Sequence of chain 1.B:
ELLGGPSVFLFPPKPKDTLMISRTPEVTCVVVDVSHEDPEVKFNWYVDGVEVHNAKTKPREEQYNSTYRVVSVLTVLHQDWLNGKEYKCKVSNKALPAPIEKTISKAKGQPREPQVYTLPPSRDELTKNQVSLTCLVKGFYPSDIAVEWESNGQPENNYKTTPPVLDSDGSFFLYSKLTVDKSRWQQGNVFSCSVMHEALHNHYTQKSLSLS

Binding-site contacts:
Ligand atom C3 contacts residue THR36 of chain 1.B at 3.6 Å.
Ligand atom O4 contacts residue VAL40 of chain 1.B at 3.2 Å.
Ligand atom O2 contacts residue PRO20 of chain 1.B at 2.9 Å (h-bond).
Ligand atom O5 contacts residue ASN73 of chain 1.B at 2.3 Å (h-bond).
Ligand atom C3 contacts residue LYS22 of chain 1.B at 3.6 Å.
Ligand atom C5 contacts residue PHE19 of chain 1.B at 3.7 Å (hydrophobic).
Ligand atom N2 contacts residue ASN73 of chain 1.B at 2.8 Å (h-bond).
Ligand atom C8 contacts residue ARG77 of chain 1.B at 3.7 Å.
Ligand atom O6 contacts residue GLN71 of chain 1.B at 3.0 Å (h-bond).
Ligand atom C5 contacts residue ASN73 of chain 1.B at 3.6 Å.
Ligand atom C6 contacts residue THR36 of chain 1.B at 3.6 Å.
Ligand atom O2 contacts residue PHE19 of chain 1.B at 3.7 Å.
Ligand atom O6 contacts residue PHE19 of chain 1.B at 3.5 Å.
Ligand atom O5 contacts residue LYS22 of chain 1.B at 2.8 Å (salt-bridge).
Ligand atom O7 contacts residue ARG77 of chain 1.B at 3.1 Å (salt-bridge).
Ligand atom C2 contacts residue LYS22 of chain 1.B at 3.3 Å.
Ligand atom C7 contacts residue ASN73 of chain 1.B at 3.5 Å.
Ligand atom C2 contacts residue PRO20 of chain 1.B at 3.6 Å (hydrophobic).
Ligand atom O2 contacts residue THR36 of chain 1.B at 2.8 Å (h-bond).
Ligand atom C1 contacts residue LYS22 of chain 1.B at 3.3 Å.
Ligand atom O4 contacts residue LYS22 of chain 1.B at 3.3 Å (salt-bridge).
Ligand atom C2 contacts residue ASP41 of chain 1.B at 3.7 Å.
Ligand atom C2 contacts residue PHE19 of chain 1.B at 3.7 Å (hydrophobic).
Ligand atom C3 contacts residue ASP41 of chain 1.B at 3.7 Å.
Ligand atom C1 contacts residue PHE19 of chain 1.B at 3.7 Å (hydrophobic).
Ligand atom C5 contacts residue VAL40 of chain 1.B at 3.7 Å (hydrophobic).
Ligand atom C7 contacts residue ASP41 of chain 1.B at 3.4 Å.
Ligand atom N2 contacts residue ASP41 of chain 1.B at 2.7 Å (salt-bridge).
Ligand atom C6 contacts residue PHE19 of chain 1.B at 3.7 Å (hydrophobic).
Ligand atom C2 contacts residue PHE17 of chain 1.B at 3.7 Å (hydrophobic).
Ligand atom O4 contacts residue LYS22 of chain 1.B at 2.8 Å (salt-bridge).
Ligand atom C1 contacts residue ASN73 of chain 1.B at 1.4 Å.
Ligand atom C1 contacts residue PHE17 of chain 1.B at 3.6 Å (hydrophobic).
Ligand atom C2 contacts residue THR36 of chain 1.B at 3.5 Å.
Ligand atom O3 contacts residue GLU34 of chain 1.B at 2.9 Å (salt-bridge).
Ligand atom O2 contacts residue GLU34 of chain 1.B at 3.4 Å (salt-bridge).
Ligand atom C5 contacts residue LYS22 of chain 1.B at 3.7 Å.
Ligand atom O3 contacts residue LYS22 of chain 1.B at 2.6 Å (salt-bridge).
Ligand atom C2 contacts residue ASN73 of chain 1.B at 2.4 Å.
Ligand atom C8 contacts residue ASP41 of chain 1.B at 3.2 Å.

This protein binds this small molecule.
Small molecule (SMILES): CC(=O)N[C@H]1[C@H](O[C@H]2[C@H](O)[C@@H](NC(C)=O)CO[C@@H]2CO)O[C@H](CO)[C@@H](O[C@@H]2O[C@H](CO[C@H]3O[C@H](CO)[C@@H](O)[C@H](O)[C@@H]3O[C@@H]3O[C@H](CO)[C@@H](O[C@@H]4O[C@H](CO)[C@H](O)[C@H](O)[C@H]4O)[C@H](O)[C@H]3NC(C)=O)[C@@H](O)[C@H](O[C@H]3O[C@H](CO)[C@@H](O)[C@H](O)[C@@H]3O[C@@H]3O[C@H](CO)[C@@H](O)[C@H](O)[C@H]3NC(C)=O)[C@@H]2O)[C@@H]1O